Binding-site contacts:
Ligand atom O5 contacts residue THR88 of chain 1.A at 3.9 Å.
Ligand atom O5 contacts residue ASN86 of chain 1.A at 2.5 Å (h-bond).
Ligand atom C2 contacts residue ASN86 of chain 1.A at 2.5 Å.
Ligand atom C7 contacts residue ASN86 of chain 1.A at 3.7 Å.
Ligand atom C5 contacts residue THR88 of chain 1.A at 4.2 Å.
Ligand atom C6 contacts residue ASN86 of chain 1.A at 4.4 Å.
Ligand atom C6 contacts residue THR88 of chain 1.A at 3.4 Å.
Ligand atom C3 contacts residue ASN86 of chain 1.A at 3.8 Å.
Ligand atom C4 contacts residue ASN86 of chain 1.A at 4.3 Å.
Ligand atom C1 contacts residue ASN86 of chain 1.A at 1.5 Å.
Ligand atom C5 contacts residue ASN86 of chain 1.A at 3.6 Å.
Ligand atom O7 contacts residue ASN86 of chain 1.A at 4.1 Å.
Ligand atom N2 contacts residue ASN86 of chain 1.A at 2.8 Å (h-bond).

Sequence of chain 1.A:
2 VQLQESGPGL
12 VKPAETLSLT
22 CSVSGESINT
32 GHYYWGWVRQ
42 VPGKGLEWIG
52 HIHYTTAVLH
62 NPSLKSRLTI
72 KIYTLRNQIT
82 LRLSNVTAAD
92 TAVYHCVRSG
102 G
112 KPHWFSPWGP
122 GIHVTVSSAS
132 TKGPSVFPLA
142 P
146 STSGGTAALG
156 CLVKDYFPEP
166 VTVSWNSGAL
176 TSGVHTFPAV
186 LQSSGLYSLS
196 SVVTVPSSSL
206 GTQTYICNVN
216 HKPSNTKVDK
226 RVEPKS

This protein binds this small molecule.
Small molecule (SMILES): CC(=O)N[C@@H]1[C@@H](O)[C@H](O)[C@@H](CO)O[C@H]1O